A small-molecule ligand and the protein it binds are described below.
Small molecule (SMILES): CC(=O)N[C@H]1[C@H](O[C@H]2[C@H](O)[C@@H](NC(C)=O)CO[C@@H]2CO)O[C@H](CO)[C@@H](O[C@@H]2O[C@H](CO)[C@@H](O)[C@H](O[C@H]3O[C@H](CO)[C@@H](O)[C@H](O)[C@@H]3O)[C@@H]2O)[C@@H]1O

Sequence of chain 1.Q:
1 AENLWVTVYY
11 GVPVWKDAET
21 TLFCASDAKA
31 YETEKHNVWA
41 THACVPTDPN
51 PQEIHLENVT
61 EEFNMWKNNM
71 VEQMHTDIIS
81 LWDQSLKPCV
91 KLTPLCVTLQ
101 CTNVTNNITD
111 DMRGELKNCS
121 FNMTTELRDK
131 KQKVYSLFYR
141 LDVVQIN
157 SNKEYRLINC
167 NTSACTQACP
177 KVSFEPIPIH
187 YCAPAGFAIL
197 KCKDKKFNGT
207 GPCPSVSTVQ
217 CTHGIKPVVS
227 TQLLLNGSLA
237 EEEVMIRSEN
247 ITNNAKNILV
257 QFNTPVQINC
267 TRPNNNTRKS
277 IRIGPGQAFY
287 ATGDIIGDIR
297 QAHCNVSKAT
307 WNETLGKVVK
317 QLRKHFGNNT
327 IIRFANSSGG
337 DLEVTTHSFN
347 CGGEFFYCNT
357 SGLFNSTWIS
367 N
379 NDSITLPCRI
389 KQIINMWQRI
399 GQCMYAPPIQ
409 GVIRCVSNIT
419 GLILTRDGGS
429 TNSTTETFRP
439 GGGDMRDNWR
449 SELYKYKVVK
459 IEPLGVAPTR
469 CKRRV

Binding-site contacts:
Ligand atom C2 contacts residue SER357 of chain 1.Q at 4.3 Å.
Ligand atom C7 contacts residue NAG1 of chain 1.GB at 3.8 Å.
Ligand atom C6 contacts residue BMA3 of chain 1.GB at 4.2 Å.
Ligand atom C6 contacts residue NAG2 of chain 1.GB at 3.3 Å.
Ligand atom C8 contacts residue NAG1 of chain 1.GB at 3.5 Å.
Ligand atom O6 contacts residue BMA3 of chain 1.GB at 4.5 Å.
Ligand atom O7 contacts residue NAG1 of chain 1.GB at 2.9 Å (h-bond).
Ligand atom C5 contacts residue ASN355 of chain 1.Q at 3.6 Å.
Ligand atom O7 contacts residue NAG2 of chain 1.GB at 4.1 Å.
Ligand atom O5 contacts residue NAG2 of chain 1.GB at 4.4 Å.
Ligand atom C8 contacts residue NAG1 of chain 1.TB at 3.3 Å.
Ligand atom C4 contacts residue NAG2 of chain 1.GB at 4.0 Å.
Ligand atom C7 contacts residue ASN355 of chain 1.Q at 4.0 Å.
Ligand atom O4 contacts residue NAG1 of chain 1.GB at 4.1 Å.
Ligand atom C4 contacts residue ASN355 of chain 1.Q at 4.2 Å.
Ligand atom N2 contacts residue ASN355 of chain 1.Q at 3.0 Å (h-bond).
Ligand atom C1 contacts residue SER357 of chain 1.Q at 3.3 Å.
Ligand atom O5 contacts residue SER357 of chain 1.Q at 3.9 Å.
Ligand atom O4 contacts residue NAG2 of chain 1.GB at 4.3 Å.
Ligand atom O6 contacts residue NAG1 of chain 1.TB at 3.1 Å (h-bond).
Ligand atom O6 contacts residue SER357 of chain 1.Q at 4.3 Å.
Ligand atom C2 contacts residue NAG1 of chain 1.GB at 4.1 Å.
Ligand atom C8 contacts residue NAG2 of chain 1.GB at 4.4 Å.
Ligand atom N2 contacts residue NAG1 of chain 1.GB at 3.4 Å (h-bond).
Ligand atom O3 contacts residue NAG2 of chain 1.GB at 3.9 Å.
Ligand atom C1 contacts residue ASN355 of chain 1.Q at 1.4 Å.
Ligand atom C7 contacts residue NAG1 of chain 1.TB at 4.0 Å.
Ligand atom C7 contacts residue NAG2 of chain 1.GB at 4.3 Å.
Ligand atom O6 contacts residue NAG2 of chain 1.GB at 3.3 Å (h-bond).
Ligand atom C5 contacts residue NAG2 of chain 1.GB at 4.3 Å.
Ligand atom C5 contacts residue SER357 of chain 1.Q at 4.1 Å.
Ligand atom C2 contacts residue ASN355 of chain 1.Q at 2.4 Å.
Ligand atom O5 contacts residue ASN355 of chain 1.Q at 2.3 Å (h-bond).
Ligand atom C5 contacts residue NAG1 of chain 1.TB at 4.1 Å.
Ligand atom O7 contacts residue NAG1 of chain 1.TB at 4.1 Å.
Ligand atom C3 contacts residue ASN355 of chain 1.Q at 3.8 Å.
Ligand atom N2 contacts residue SER357 of chain 1.Q at 4.4 Å.
Ligand atom C6 contacts residue NAG1 of chain 1.TB at 3.5 Å.